The protein below binds the small molecule below.
Small molecule (SMILES): N#Cc1ncccc1CSc1nc(O)c(C#N)c2c1COCC2

Sequence of chain 1.C:
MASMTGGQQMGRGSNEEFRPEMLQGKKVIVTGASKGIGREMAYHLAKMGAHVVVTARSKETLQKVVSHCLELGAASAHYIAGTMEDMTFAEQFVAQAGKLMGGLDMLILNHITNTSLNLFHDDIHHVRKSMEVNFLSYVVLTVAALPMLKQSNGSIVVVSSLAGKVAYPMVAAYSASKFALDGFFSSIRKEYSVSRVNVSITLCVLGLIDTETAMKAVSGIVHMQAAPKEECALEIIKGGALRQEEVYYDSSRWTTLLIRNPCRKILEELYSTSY

Binding-site contacts:
Ligand atom C19 contacts residue ALA217 of chain 1.C at 4.0 Å (hydrophobic).
Ligand atom S16 contacts residue LEU120 of chain 1.C at 3.8 Å.
Ligand atom N14 contacts residue SER164 of chain 1.C at 3.4 Å (h-bond).
Ligand atom C19 contacts residue THR216 of chain 1.C at 3.8 Å.
Ligand atom O15 contacts residue TYR177 of chain 1.C at 2.5 Å (h-bond).
Ligand atom N10 contacts residue TYR177 of chain 1.C at 3.4 Å.
Ligand atom N18 contacts residue THR216 of chain 1.C at 3.5 Å.
Ligand atom N14 contacts residue LEU211 of chain 1.C at 3.8 Å.
Ligand atom C2 contacts residue THR118 of chain 1.C at 3.9 Å.
Ligand atom C22 contacts residue THR118 of chain 1.C at 3.5 Å.
Ligand atom C3 contacts residue MET227 of chain 1.C at 4.0 Å (hydrophobic).
Ligand atom C21 contacts residue TYR177 of chain 1.C at 3.6 Å (hydrophobic).
Ligand atom N14 contacts residue GLY210 of chain 1.C at 3.5 Å.
Ligand atom O4 contacts residue VAL225 of chain 1.C at 4.0 Å.
Ligand atom N23 contacts residue THR118 of chain 1.C at 3.3 Å (h-bond).
Ligand atom N23 contacts residue ALA220 of chain 1.C at 3.2 Å.
Ligand atom S16 contacts residue VAL174 of chain 1.C at 3.8 Å.
Ligand atom N14 contacts residue LEU165 of chain 1.C at 3.5 Å.
Ligand atom C19 contacts residue NAP1 of chain 1.I at 3.5 Å.
Ligand atom C11 contacts residue TYR177 of chain 1.C at 3.5 Å (hydrophobic).
Ligand atom C12 contacts residue SER164 of chain 1.C at 3.7 Å.
Ligand atom C17 contacts residue THR118 of chain 1.C at 3.9 Å.
Ligand atom N23 contacts residue SER119 of chain 1.C at 3.3 Å.
Ligand atom C11 contacts residue SER164 of chain 1.C at 3.4 Å.
Ligand atom C20 contacts residue NAP1 of chain 1.I at 3.5 Å.
Ligand atom C5 contacts residue VAL221 of chain 1.C at 4.0 Å (hydrophobic).
Ligand atom O15 contacts residue SER164 of chain 1.C at 2.6 Å (h-bond).
Ligand atom C13 contacts residue SER164 of chain 1.C at 3.3 Å.
Ligand atom C20 contacts residue ILE115 of chain 1.C at 3.7 Å (hydrophobic).
Ligand atom C11 contacts residue NAP1 of chain 1.I at 3.7 Å.
Ligand atom O15 contacts residue NAP1 of chain 1.I at 2.9 Å.
Ligand atom C6 contacts residue TYR171 of chain 1.C at 3.8 Å (hydrophobic).
Ligand atom C21 contacts residue ILE115 of chain 1.C at 3.9 Å (hydrophobic).
Ligand atom C22 contacts residue ALA220 of chain 1.C at 3.7 Å (hydrophobic).
Ligand atom N23 contacts residue LEU120 of chain 1.C at 3.7 Å.
Ligand atom C2 contacts residue TYR177 of chain 1.C at 3.9 Å (hydrophobic).
Ligand atom N14 contacts residue TYR171 of chain 1.C at 4.0 Å.
Ligand atom C13 contacts residue LEU209 of chain 1.C at 4.1 Å (hydrophobic).
Ligand atom N14 contacts residue LEU209 of chain 1.C at 3.4 Å (h-bond).
Ligand atom N18 contacts residue ALA217 of chain 1.C at 4.0 Å.